A small-molecule ligand and the protein it binds are described below.
Small molecule (SMILES): CC(C)(C)c1onc(OCP(=O)(O)O)c1C[C@H](N)C(=O)O

Binding-site contacts:
Ligand atom N contacts residue TYR220 of chain 1.B at 3.5 Å.
Ligand atom C10 contacts residue GLU193 of chain 1.B at 3.2 Å.
Ligand atom C11 contacts residue GLU193 of chain 1.B at 3.5 Å.
Ligand atom O3 contacts residue GLU193 of chain 1.B at 3.6 Å (salt-bridge).
Ligand atom P contacts residue SER142 of chain 1.B at 2.9 Å.
Ligand atom C10 contacts residue TYR220 of chain 1.B at 3.3 Å (hydrophobic).
Ligand atom O contacts residue PRO89 of chain 1.B at 3.5 Å (h-bond).
Ligand atom O5 contacts residue GLY141 of chain 1.B at 3.7 Å.
Ligand atom O4 contacts residue SER142 of chain 1.B at 2.9 Å (h-bond).
Ligand atom C11 contacts residue PRO89 of chain 1.B at 3.5 Å (hydrophobic).
Ligand atom O4 contacts residue GLU193 of chain 1.B at 2.6 Å (salt-bridge).
Ligand atom O2 contacts residue GLU193 of chain 1.B at 3.5 Å (salt-bridge).
Ligand atom O1 contacts residue ARG96 of chain 1.B at 2.8 Å (salt-bridge).
Ligand atom C1 contacts residue GLU193 of chain 1.B at 3.5 Å.
Ligand atom C2 contacts residue ARG96 of chain 1.B at 3.4 Å.
Ligand atom C6 contacts residue GLU193 of chain 1.B at 3.5 Å.
Ligand atom C9 contacts residue GLU13 of chain 1.B at 3.5 Å.
Ligand atom O contacts residue THR91 of chain 1.B at 2.9 Å (h-bond).
Ligand atom C contacts residue TYR61 of chain 1.B at 3.9 Å (hydrophobic).
Ligand atom C11 contacts residue TYR220 of chain 1.B at 3.6 Å (hydrophobic).
Ligand atom C2 contacts residue THR91 of chain 1.B at 3.8 Å.
Ligand atom O6 contacts residue SER142 of chain 1.B at 2.5 Å (h-bond).
Ligand atom C9 contacts residue TYR61 of chain 1.B at 3.5 Å (hydrophobic).
Ligand atom C2 contacts residue TYR61 of chain 1.B at 3.8 Å (hydrophobic).
Ligand atom C1 contacts residue THR91 of chain 1.B at 3.6 Å.
Ligand atom N contacts residue PRO89 of chain 1.B at 3.0 Å (h-bond).
Ligand atom O5 contacts residue THR143 of chain 1.B at 3.0 Å (h-bond).
Ligand atom C5 contacts residue GLU193 of chain 1.B at 3.2 Å.
Ligand atom N contacts residue THR91 of chain 1.B at 2.8 Å (h-bond).
Ligand atom O1 contacts residue TYR61 of chain 1.B at 3.4 Å.
Ligand atom O contacts residue ARG96 of chain 1.B at 2.7 Å (salt-bridge).
Ligand atom N contacts residue GLU193 of chain 1.B at 3.1 Å (salt-bridge).
Ligand atom C3 contacts residue GLU193 of chain 1.B at 3.4 Å.
Ligand atom C10 contacts residue THR195 of chain 1.B at 3.5 Å.
Ligand atom O contacts residue LEU90 of chain 1.B at 3.5 Å.
Ligand atom N1 contacts residue GLU193 of chain 1.B at 3.5 Å (salt-bridge).
Ligand atom C11 contacts residue TYR61 of chain 1.B at 3.7 Å (hydrophobic).
Ligand atom C7 contacts residue GLU193 of chain 1.B at 3.1 Å.
Ligand atom O contacts residue TYR61 of chain 1.B at 3.8 Å.
Ligand atom O5 contacts residue SER142 of chain 1.B at 3.1 Å (h-bond).

Sequence of chain 1.B:
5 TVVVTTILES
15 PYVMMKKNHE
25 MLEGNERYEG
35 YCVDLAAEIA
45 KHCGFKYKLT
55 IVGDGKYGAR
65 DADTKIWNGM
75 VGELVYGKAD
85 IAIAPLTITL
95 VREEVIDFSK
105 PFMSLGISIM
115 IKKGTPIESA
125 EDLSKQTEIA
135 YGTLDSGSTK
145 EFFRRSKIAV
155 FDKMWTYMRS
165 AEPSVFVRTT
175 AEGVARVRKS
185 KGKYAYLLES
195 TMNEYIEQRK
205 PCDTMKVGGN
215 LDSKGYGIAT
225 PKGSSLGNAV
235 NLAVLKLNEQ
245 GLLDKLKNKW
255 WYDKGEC